Binding-site contacts:
Ligand atom O5' contacts residue DA1 of chain 1.BD at 3.9 Å.
Ligand atom C5' contacts residue DA1 of chain 1.BD at 3.6 Å.
Ligand atom O3' contacts residue DA1 of chain 1.BD at 1.6 Å.
Ligand atom C2' contacts residue DA1 of chain 1.BD at 3.7 Å.
Ligand atom O3' contacts residue PRO205 of chain 1.W at 4.1 Å.
Ligand atom C2' contacts residue PRO205 of chain 1.W at 4.5 Å (hydrophobic).
Ligand atom C3' contacts residue DA1 of chain 1.BD at 2.6 Å.
Ligand atom C4' contacts residue DA1 of chain 1.BD at 3.7 Å.

This small molecule binds to this protein.
Small molecule (SMILES): Nc1ccn([C@H]2C[C@H](O)[C@@H](COP(=O)(O)O)O2)c(=O)n1

Sequence of chain 1.W:
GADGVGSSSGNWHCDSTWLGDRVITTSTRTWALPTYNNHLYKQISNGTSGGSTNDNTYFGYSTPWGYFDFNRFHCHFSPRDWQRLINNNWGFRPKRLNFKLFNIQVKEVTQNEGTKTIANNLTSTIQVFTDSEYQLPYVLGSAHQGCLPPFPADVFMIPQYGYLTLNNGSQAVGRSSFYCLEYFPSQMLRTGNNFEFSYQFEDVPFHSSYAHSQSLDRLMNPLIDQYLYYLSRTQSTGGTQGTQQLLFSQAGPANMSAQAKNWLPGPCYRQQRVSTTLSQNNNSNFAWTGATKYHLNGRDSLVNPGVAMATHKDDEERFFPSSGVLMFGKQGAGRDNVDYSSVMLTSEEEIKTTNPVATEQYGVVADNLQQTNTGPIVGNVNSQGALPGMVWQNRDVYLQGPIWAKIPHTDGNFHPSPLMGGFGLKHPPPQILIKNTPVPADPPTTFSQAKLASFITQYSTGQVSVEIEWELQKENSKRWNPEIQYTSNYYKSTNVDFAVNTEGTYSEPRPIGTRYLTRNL